Sequence of chain 57.C:
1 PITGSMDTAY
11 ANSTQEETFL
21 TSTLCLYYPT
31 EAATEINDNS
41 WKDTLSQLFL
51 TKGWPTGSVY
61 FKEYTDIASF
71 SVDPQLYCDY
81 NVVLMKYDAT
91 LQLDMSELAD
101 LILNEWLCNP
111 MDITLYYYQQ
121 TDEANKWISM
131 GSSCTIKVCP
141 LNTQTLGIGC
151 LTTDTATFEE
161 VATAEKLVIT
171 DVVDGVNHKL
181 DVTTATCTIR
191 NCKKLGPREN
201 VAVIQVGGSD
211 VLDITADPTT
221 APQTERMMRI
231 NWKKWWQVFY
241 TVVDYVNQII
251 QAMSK

Binding-site contacts:
Ligand atom O5 contacts residue ASN12 of chain 57.C at 2.7 Å (h-bond).
Ligand atom O7 contacts residue ASN12 of chain 57.C at 3.7 Å.
Ligand atom C5 contacts residue ASN12 of chain 57.C at 4.1 Å.
Ligand atom N2 contacts residue ASN12 of chain 57.C at 3.8 Å.
Ligand atom C7 contacts residue ASN12 of chain 57.C at 3.9 Å.
Ligand atom C1 contacts residue ASN12 of chain 57.C at 2.2 Å.
Ligand atom C2 contacts residue ASN12 of chain 57.C at 3.2 Å.

The small molecule below binds the protein below.
Small molecule (SMILES): CC(=O)N[C@H]1[C@H](O[C@H]2[C@H](O)[C@@H](NC(C)=O)CO[C@@H]2CO)O[C@H](CO)[C@@H](O)[C@@H]1O